The small molecule below binds the protein below.
Small molecule (SMILES): C=C(/N=C/c1c(COP(=O)(O)O)cnc(C)c1O)C(=O)O

Binding-site contacts:
Ligand atom C5A contacts residue GLY303 of chain 2.B at 3.5 Å.
Ligand atom OP1 contacts residue ASN236 of chain 2.B at 2.8 Å (h-bond).
Ligand atom OP2 contacts residue GLY233 of chain 2.B at 3.4 Å (h-bond).
Ligand atom OXT contacts residue HIS115 of chain 2.B at 3.4 Å.
Ligand atom N contacts residue ALA112 of chain 2.B at 3.6 Å.
Ligand atom O3 contacts residue ALA112 of chain 2.B at 3.6 Å.
Ligand atom O contacts residue HIS115 of chain 2.B at 2.8 Å (h-bond).
Ligand atom C4A contacts residue LYS87 of chain 2.B at 3.4 Å.
Ligand atom P contacts residue SER235 of chain 2.B at 3.4 Å.
Ligand atom OXT contacts residue GLY111 of chain 2.B at 2.8 Å (h-bond).
Ligand atom N1 contacts residue GLU350 of chain 2.B at 3.4 Å.
Ligand atom OP2 contacts residue SER235 of chain 2.B at 3.4 Å (h-bond).
Ligand atom CA contacts residue ALA112 of chain 2.B at 3.6 Å (hydrophobic).
Ligand atom OP2 contacts residue GLY234 of chain 2.B at 2.8 Å (h-bond).
Ligand atom OP2 contacts residue GLY232 of chain 2.B at 2.8 Å (h-bond).
Ligand atom C2 contacts residue SER377 of chain 2.B at 3.5 Å.
Ligand atom C contacts residue THR110 of chain 2.B at 3.4 Å.
Ligand atom OP3 contacts residue SER235 of chain 2.B at 2.6 Å (h-bond).
Ligand atom OP3 contacts residue LYS87 of chain 2.B at 3.1 Å (salt-bridge).
Ligand atom O contacts residue ALA112 of chain 2.B at 3.5 Å.
Ligand atom N1 contacts residue SER377 of chain 2.B at 2.6 Å (h-bond).
Ligand atom C6 contacts residue SER377 of chain 2.B at 3.4 Å.
Ligand atom C6 contacts residue GLU350 of chain 2.B at 3.5 Å.
Ligand atom C contacts residue ALA112 of chain 2.B at 3.4 Å (hydrophobic).
Ligand atom C6 contacts residue CYS230 of chain 2.B at 3.6 Å (hydrophobic).
Ligand atom O contacts residue GLY113 of chain 2.B at 3.4 Å (h-bond).
Ligand atom O3 contacts residue GLN114 of chain 2.B at 3.5 Å.
Ligand atom N contacts residue GLY303 of chain 2.B at 3.6 Å.
Ligand atom OXT contacts residue THR110 of chain 2.B at 2.7 Å (h-bond).
Ligand atom O contacts residue THR110 of chain 2.B at 3.4 Å (h-bond).
Ligand atom OP4 contacts residue LYS87 of chain 2.B at 3.4 Å (salt-bridge).
Ligand atom OP3 contacts residue THR190 of chain 2.B at 2.6 Å (h-bond).
Ligand atom OP1 contacts residue SER235 of chain 2.B at 3.2 Å (h-bond).
Ligand atom C contacts residue HIS115 of chain 2.B at 3.6 Å.
Ligand atom OP1 contacts residue HIS86 of chain 2.B at 3.1 Å (h-bond).
Ligand atom C contacts residue GLY111 of chain 2.B at 3.5 Å.
Ligand atom OP3 contacts residue GLY234 of chain 2.B at 3.5 Å (h-bond).
Ligand atom N contacts residue LYS87 of chain 2.B at 3.4 Å.
Ligand atom C4A contacts residue GLY303 of chain 2.B at 3.4 Å.
Ligand atom O contacts residue GLN114 of chain 2.B at 2.9 Å (h-bond).

Sequence of chain 2.B:
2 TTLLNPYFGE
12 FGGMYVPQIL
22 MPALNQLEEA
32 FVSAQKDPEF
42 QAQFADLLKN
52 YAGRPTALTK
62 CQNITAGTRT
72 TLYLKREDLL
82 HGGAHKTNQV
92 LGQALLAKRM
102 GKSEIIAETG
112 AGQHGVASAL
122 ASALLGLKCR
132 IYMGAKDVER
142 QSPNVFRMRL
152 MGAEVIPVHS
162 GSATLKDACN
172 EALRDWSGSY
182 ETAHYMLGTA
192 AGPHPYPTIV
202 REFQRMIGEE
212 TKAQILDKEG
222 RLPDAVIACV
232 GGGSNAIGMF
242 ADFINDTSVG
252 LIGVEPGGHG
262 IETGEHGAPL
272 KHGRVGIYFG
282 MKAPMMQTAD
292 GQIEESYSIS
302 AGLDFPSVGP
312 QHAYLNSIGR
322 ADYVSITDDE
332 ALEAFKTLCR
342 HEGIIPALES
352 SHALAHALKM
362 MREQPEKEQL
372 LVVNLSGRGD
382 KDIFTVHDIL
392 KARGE